A small-molecule ligand and the protein it binds are described below.
Small molecule (SMILES): COC(=O)C=CC(=O)O

Binding-site contacts:
Ligand atom O2 contacts residue ARG145 of chain 1.E at 2.7 Å (salt-bridge).
Ligand atom C2 contacts residue LEU117 of chain 1.E at 3.9 Å (hydrophobic).
Ligand atom C3 contacts residue SER213 of chain 1.E at 4.5 Å.
Ligand atom O contacts residue TYR121 of chain 1.E at 3.1 Å (h-bond).
Ligand atom O2 contacts residue TYR318 of chain 1.E at 2.8 Å (h-bond).
Ligand atom C2 contacts residue TYR318 of chain 1.E at 4.2 Å (hydrophobic).
Ligand atom O3 contacts residue TYR318 of chain 1.E at 4.5 Å.
Ligand atom O1 contacts residue LEU138 of chain 1.E at 3.6 Å.
Ligand atom C2 contacts residue LEU138 of chain 1.E at 4.4 Å (hydrophobic).
Ligand atom O2 contacts residue LEU314 of chain 1.E at 3.8 Å.
Ligand atom C3 contacts residue PHE214 of chain 1.E at 4.1 Å (hydrophobic).
Ligand atom C4 contacts residue LEU314 of chain 1.E at 4.2 Å (hydrophobic).
Ligand atom C1 contacts residue TYR121 of chain 1.E at 4.4 Å (hydrophobic).
Ligand atom C contacts residue SER212 of chain 1.E at 2.6 Å.
Ligand atom O3 contacts residue ARG145 of chain 1.E at 3.0 Å (salt-bridge).
Ligand atom O1 contacts residue SER213 of chain 1.E at 3.6 Å (h-bond).
Ligand atom O3 contacts residue ALA142 of chain 1.E at 4.0 Å.
Ligand atom O contacts residue SER212 of chain 1.E at 3.9 Å.
Ligand atom O1 contacts residue SER212 of chain 1.E at 3.7 Å.
Ligand atom C3 contacts residue ARG145 of chain 1.E at 4.5 Å.
Ligand atom C2 contacts residue LEU141 of chain 1.E at 3.7 Å (hydrophobic).
Ligand atom C4 contacts residue ARG145 of chain 1.E at 3.3 Å.
Ligand atom O2 contacts residue LEU141 of chain 1.E at 4.3 Å.
Ligand atom C contacts residue LEU117 of chain 1.E at 4.1 Å (hydrophobic).
Ligand atom C4 contacts residue PHE214 of chain 1.E at 4.5 Å (hydrophobic).
Ligand atom C contacts residue TYR121 of chain 1.E at 3.3 Å (hydrophobic).
Ligand atom C1 contacts residue SER212 of chain 1.E at 4.2 Å.
Ligand atom C1 contacts residue LEU138 of chain 1.E at 4.1 Å (hydrophobic).
Ligand atom C contacts residue TRP125 of chain 1.E at 4.0 Å (hydrophobic).
Ligand atom C3 contacts residue TYR318 of chain 1.E at 4.1 Å (hydrophobic).
Ligand atom O3 contacts residue LEU141 of chain 1.E at 3.1 Å.
Ligand atom C3 contacts residue LEU314 of chain 1.E at 3.9 Å (hydrophobic).
Ligand atom C1 contacts residue LEU117 of chain 1.E at 4.0 Å (hydrophobic).
Ligand atom C contacts residue CYS211 of chain 1.E at 4.2 Å (hydrophobic).
Ligand atom C4 contacts residue LEU141 of chain 1.E at 3.9 Å (hydrophobic).
Ligand atom C4 contacts residue TYR318 of chain 1.E at 3.6 Å (hydrophobic).
Ligand atom O contacts residue LEU117 of chain 1.E at 3.4 Å.
Ligand atom C3 contacts residue LEU141 of chain 1.E at 4.4 Å (hydrophobic).

Sequence of chain 1.E:
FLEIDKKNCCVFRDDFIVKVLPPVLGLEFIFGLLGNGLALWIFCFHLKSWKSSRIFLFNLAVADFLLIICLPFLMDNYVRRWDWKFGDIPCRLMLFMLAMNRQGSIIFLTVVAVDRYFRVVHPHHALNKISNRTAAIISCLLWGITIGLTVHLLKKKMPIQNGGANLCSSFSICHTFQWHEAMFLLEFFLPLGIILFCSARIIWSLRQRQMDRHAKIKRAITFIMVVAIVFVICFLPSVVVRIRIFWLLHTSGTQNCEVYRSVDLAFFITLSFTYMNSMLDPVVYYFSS